The small molecule below binds the protein below.
Small molecule (SMILES): CC(=O)N[C@@H]1[C@@H](O)[C@H](O)[C@@H](CO)O[C@H]1O

Sequence of chain 1.E:
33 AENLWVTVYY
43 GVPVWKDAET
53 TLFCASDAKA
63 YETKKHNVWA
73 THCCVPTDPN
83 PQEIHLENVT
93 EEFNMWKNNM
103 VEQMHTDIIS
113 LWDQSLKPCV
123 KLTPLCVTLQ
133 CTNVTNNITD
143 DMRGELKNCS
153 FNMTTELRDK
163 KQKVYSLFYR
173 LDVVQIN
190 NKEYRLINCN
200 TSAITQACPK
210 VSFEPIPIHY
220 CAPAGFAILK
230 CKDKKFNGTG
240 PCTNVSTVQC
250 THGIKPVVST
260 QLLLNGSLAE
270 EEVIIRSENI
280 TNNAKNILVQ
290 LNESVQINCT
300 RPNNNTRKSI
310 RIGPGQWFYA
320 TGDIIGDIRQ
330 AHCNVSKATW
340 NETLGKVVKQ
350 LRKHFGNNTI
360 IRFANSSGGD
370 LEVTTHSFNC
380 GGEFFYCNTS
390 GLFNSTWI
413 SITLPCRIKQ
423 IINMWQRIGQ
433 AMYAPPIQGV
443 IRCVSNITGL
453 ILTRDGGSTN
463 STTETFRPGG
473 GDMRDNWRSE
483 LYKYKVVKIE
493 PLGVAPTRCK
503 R

Binding-site contacts:
Ligand atom C3 contacts residue ASN154 of chain 1.E at 3.9 Å.
Ligand atom C1 contacts residue ASN154 of chain 1.E at 1.5 Å.
Ligand atom C8 contacts residue SER152 of chain 1.E at 4.0 Å.
Ligand atom C7 contacts residue ASN154 of chain 1.E at 3.5 Å.
Ligand atom C5 contacts residue ASN154 of chain 1.E at 3.8 Å.
Ligand atom N2 contacts residue GLN132 of chain 1.E at 4.4 Å.
Ligand atom N2 contacts residue ASN154 of chain 1.E at 3.0 Å (h-bond).
Ligand atom O3 contacts residue GLN132 of chain 1.E at 4.3 Å.
Ligand atom C8 contacts residue LYS165 of chain 1.E at 4.2 Å.
Ligand atom C8 contacts residue PHE153 of chain 1.E at 3.8 Å (hydrophobic).
Ligand atom C8 contacts residue GLN132 of chain 1.E at 3.3 Å.
Ligand atom C7 contacts residue GLN132 of chain 1.E at 3.7 Å.
Ligand atom O7 contacts residue GLN132 of chain 1.E at 3.8 Å.
Ligand atom C8 contacts residue ASN154 of chain 1.E at 3.9 Å.
Ligand atom C4 contacts residue ASN154 of chain 1.E at 4.3 Å.
Ligand atom O5 contacts residue ASN154 of chain 1.E at 2.4 Å (h-bond).
Ligand atom O7 contacts residue ASN154 of chain 1.E at 3.9 Å.
Ligand atom C2 contacts residue ASN154 of chain 1.E at 2.5 Å.